Binding-site contacts:
Ligand atom O1A contacts residue ASN272 of chain 30.E at 3.6 Å.
Ligand atom C11 contacts residue THR276 of chain 30.E at 3.4 Å.
Ligand atom C8 contacts residue GLN278 of chain 30.E at 3.7 Å.
Ligand atom O7 contacts residue LEU62 of chain 30.E at 3.3 Å.
Ligand atom C1 contacts residue LYS68 of chain 30.E at 3.8 Å.
Ligand atom N5 contacts residue ASN272 of chain 30.E at 3.2 Å (h-bond).
Ligand atom O9 contacts residue LEU67 of chain 30.E at 3.1 Å.
Ligand atom C11 contacts residue PHE65 of chain 30.E at 3.7 Å (hydrophobic).
Ligand atom C11 contacts residue HIS138 of chain 30.D at 3.5 Å.
Ligand atom O9 contacts residue GLN278 of chain 30.E at 4.0 Å.
Ligand atom C10 contacts residue ASN272 of chain 30.E at 3.9 Å.
Ligand atom O9 contacts residue LYS68 of chain 30.E at 2.9 Å (salt-bridge).
Ligand atom O1B contacts residue SER274 of chain 30.E at 3.3 Å (h-bond).
Ligand atom O8 contacts residue GLN278 of chain 30.E at 3.5 Å (h-bond).
Ligand atom O8 contacts residue LYS68 of chain 30.E at 3.3 Å.
Ligand atom O1A contacts residue THR276 of chain 30.E at 2.6 Å (h-bond).
Ligand atom N5 contacts residue LEU62 of chain 30.E at 3.9 Å.
Ligand atom C11 contacts residue ASN272 of chain 30.E at 3.5 Å.
Ligand atom C11 contacts residue PHE75 of chain 30.A at 3.5 Å (hydrophobic).
Ligand atom C11 contacts residue PHE270 of chain 30.E at 3.9 Å (hydrophobic).
Ligand atom O1A contacts residue LYS68 of chain 30.E at 3.8 Å.
Ligand atom C10 contacts residue GLN278 of chain 30.E at 4.0 Å.
Ligand atom C7 contacts residue LEU62 of chain 30.E at 3.8 Å (hydrophobic).
Ligand atom C9 contacts residue GLN278 of chain 30.E at 3.3 Å.
Ligand atom C6 contacts residue ASN272 of chain 30.E at 3.7 Å.
Ligand atom C9 contacts residue LEU67 of chain 30.E at 4.0 Å (hydrophobic).
Ligand atom C10 contacts residue LEU62 of chain 30.E at 3.1 Å (hydrophobic).
Ligand atom O8 contacts residue ASN272 of chain 30.E at 3.5 Å (h-bond).
Ligand atom C9 contacts residue LYS68 of chain 30.E at 3.8 Å.
Ligand atom N5 contacts residue GLN278 of chain 30.E at 3.7 Å.
Ligand atom O1B contacts residue LYS68 of chain 30.E at 3.1 Å.
Ligand atom C11 contacts residue LEU62 of chain 30.E at 3.5 Å (hydrophobic).
Ligand atom C7 contacts residue GLN278 of chain 30.E at 3.9 Å.
Ligand atom C11 contacts residue GLN278 of chain 30.E at 3.5 Å.
Ligand atom O10 contacts residue PHE75 of chain 30.A at 3.9 Å.
Ligand atom C6 contacts residue LYS68 of chain 30.E at 4.0 Å.
Ligand atom O8 contacts residue THR276 of chain 30.E at 4.0 Å.
Ligand atom C1 contacts residue THR276 of chain 30.E at 3.3 Å.
Ligand atom O1B contacts residue THR276 of chain 30.E at 3.4 Å (h-bond).
Ligand atom O10 contacts residue LEU62 of chain 30.E at 2.8 Å.

Sequence of chain 30.D:
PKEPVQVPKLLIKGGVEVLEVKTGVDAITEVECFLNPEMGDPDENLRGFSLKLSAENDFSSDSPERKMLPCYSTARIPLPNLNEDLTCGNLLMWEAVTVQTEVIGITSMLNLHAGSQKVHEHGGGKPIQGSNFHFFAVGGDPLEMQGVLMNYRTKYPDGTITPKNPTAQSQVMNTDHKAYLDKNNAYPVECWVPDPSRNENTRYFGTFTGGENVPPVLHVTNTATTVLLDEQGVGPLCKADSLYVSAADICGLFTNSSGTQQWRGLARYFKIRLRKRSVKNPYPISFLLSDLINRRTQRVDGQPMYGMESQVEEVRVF

Sequence of chain 30.A:
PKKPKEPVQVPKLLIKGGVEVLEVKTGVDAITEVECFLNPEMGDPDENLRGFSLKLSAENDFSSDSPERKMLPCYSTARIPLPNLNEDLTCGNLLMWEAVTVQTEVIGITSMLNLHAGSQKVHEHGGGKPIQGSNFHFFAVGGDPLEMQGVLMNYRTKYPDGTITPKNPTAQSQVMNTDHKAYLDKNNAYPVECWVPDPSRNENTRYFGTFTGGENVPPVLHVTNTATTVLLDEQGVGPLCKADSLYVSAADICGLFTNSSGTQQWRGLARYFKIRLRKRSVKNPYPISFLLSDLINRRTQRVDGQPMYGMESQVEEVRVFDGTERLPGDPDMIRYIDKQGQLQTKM

Sequence of chain 30.E:
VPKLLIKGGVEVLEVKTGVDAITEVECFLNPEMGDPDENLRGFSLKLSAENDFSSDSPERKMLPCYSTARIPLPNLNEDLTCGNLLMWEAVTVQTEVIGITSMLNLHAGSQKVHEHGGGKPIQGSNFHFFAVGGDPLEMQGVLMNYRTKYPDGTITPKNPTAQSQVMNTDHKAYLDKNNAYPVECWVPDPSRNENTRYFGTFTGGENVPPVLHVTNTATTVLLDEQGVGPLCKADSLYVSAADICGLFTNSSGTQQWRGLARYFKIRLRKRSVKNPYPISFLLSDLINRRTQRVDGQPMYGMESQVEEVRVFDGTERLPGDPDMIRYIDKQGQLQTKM

This small molecule binds to this protein.
Small molecule (SMILES): CC(=O)N[C@H]1[C@H]([C@H](O)[C@H](O)CO)O[C@@](O[C@H](CO)[C@@H](O)[C@@H]2O[C@@H](C(=O)O)C[C@H](O)[C@H]2NC(C)=O)(C(=O)O)C[C@@H]1O